Sequence of chain 2.A:
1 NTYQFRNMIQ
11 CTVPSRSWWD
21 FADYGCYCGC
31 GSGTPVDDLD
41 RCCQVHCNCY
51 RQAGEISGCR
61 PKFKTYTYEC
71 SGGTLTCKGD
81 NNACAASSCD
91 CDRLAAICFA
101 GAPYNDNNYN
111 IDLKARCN

The small molecule below binds the protein below.
Small molecule (SMILES): CC(=O)N[C@@H]1[C@@H](O)[C@H](O)[C@@H](CO)O[C@H]1O

Binding-site contacts:
Ligand atom C8 contacts residue TRP18 of chain 2.A at 3.2 Å (hydrophobic).
Ligand atom C6 contacts residue TYR27 of chain 2.A at 3.5 Å (hydrophobic).
Ligand atom C4 contacts residue PHE21 of chain 2.A at 3.9 Å (hydrophobic).
Ligand atom C6 contacts residue HIS46 of chain 2.A at 4.2 Å.
Ligand atom C5 contacts residue CYS28 of chain 2.A at 4.2 Å (hydrophobic).
Ligand atom O3 contacts residue PHE21 of chain 2.A at 3.9 Å.
Ligand atom O6 contacts residue CYS30 of chain 2.A at 3.5 Å (h-bond).
Ligand atom O3 contacts residue ILE9 of chain 2.A at 3.7 Å.
Ligand atom C3 contacts residue PHE5 of chain 2.A at 4.0 Å (hydrophobic).
Ligand atom N2 contacts residue THR2 of chain 2.A at 4.2 Å.
Ligand atom C5 contacts residue GLY29 of chain 2.A at 3.5 Å.
Ligand atom O6 contacts residue CYS47 of chain 2.A at 4.0 Å.
Ligand atom C8 contacts residue THR2 of chain 2.A at 3.1 Å.
Ligand atom C3 contacts residue PHE21 of chain 2.A at 4.0 Å (hydrophobic).
Ligand atom O4 contacts residue CYS43 of chain 2.A at 4.0 Å.
Ligand atom O7 contacts residue ARG6 of chain 2.A at 4.2 Å.
Ligand atom O6 contacts residue TYR27 of chain 2.A at 4.0 Å.
Ligand atom O7 contacts residue PHE5 of chain 2.A at 3.4 Å.
Ligand atom C6 contacts residue CYS28 of chain 2.A at 3.8 Å (hydrophobic).
Ligand atom O3 contacts residue PHE5 of chain 2.A at 3.9 Å.
Ligand atom O4 contacts residue CYS28 of chain 2.A at 3.6 Å.
Ligand atom O7 contacts residue ILE9 of chain 2.A at 4.0 Å.
Ligand atom C7 contacts residue THR2 of chain 2.A at 3.9 Å.
Ligand atom O4 contacts residue PHE21 of chain 2.A at 2.8 Å (h-bond).
Ligand atom C2 contacts residue PHE5 of chain 2.A at 3.6 Å (hydrophobic).
Ligand atom O6 contacts residue HIS46 of chain 2.A at 3.1 Å (h-bond).
Ligand atom O4 contacts residue GLY29 of chain 2.A at 3.9 Å.
Ligand atom C7 contacts residue PHE5 of chain 2.A at 4.1 Å (hydrophobic).
Ligand atom O5 contacts residue CYS30 of chain 2.A at 4.2 Å.
Ligand atom C1 contacts residue LYS62 of chain 2.A at 3.9 Å.
Ligand atom C6 contacts residue CYS43 of chain 2.A at 4.2 Å (hydrophobic).
Ligand atom C4 contacts residue PHE5 of chain 2.A at 3.8 Å (hydrophobic).
Ligand atom C7 contacts residue TRP18 of chain 2.A at 3.9 Å (hydrophobic).
Ligand atom O5 contacts residue HIS46 of chain 2.A at 4.3 Å.
Ligand atom O5 contacts residue LYS62 of chain 2.A at 4.0 Å.
Ligand atom C6 contacts residue GLY29 of chain 2.A at 3.4 Å.
Ligand atom O7 contacts residue TRP18 of chain 2.A at 4.2 Å.
Ligand atom C6 contacts residue CYS30 of chain 2.A at 3.5 Å (hydrophobic).
Ligand atom O6 contacts residue CYS43 of chain 2.A at 3.7 Å.
Ligand atom O1 contacts residue LYS62 of chain 2.A at 2.9 Å (salt-bridge).